A small-molecule ligand and the protein it binds are described below.
Small molecule (SMILES): O=Cc1ccc(O)cc1

Sequence of chain 1.A:
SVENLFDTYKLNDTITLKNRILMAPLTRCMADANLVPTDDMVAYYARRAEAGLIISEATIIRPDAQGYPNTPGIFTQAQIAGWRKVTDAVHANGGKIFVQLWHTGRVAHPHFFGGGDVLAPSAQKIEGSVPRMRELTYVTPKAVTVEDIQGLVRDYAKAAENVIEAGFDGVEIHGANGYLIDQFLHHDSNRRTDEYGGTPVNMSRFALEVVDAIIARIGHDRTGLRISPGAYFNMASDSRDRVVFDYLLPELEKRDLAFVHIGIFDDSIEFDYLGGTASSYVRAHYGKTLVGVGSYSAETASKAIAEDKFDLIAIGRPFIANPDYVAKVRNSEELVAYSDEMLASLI

Binding-site contacts:
Ligand atom O1' contacts residue SER353 of chain 1.A at 2.4 Å (h-bond).
Ligand atom C4 contacts residue GLU349 of chain 1.A at 4.2 Å.
Ligand atom O1' contacts residue GLU349 of chain 1.A at 4.3 Å.
Ligand atom C2 contacts residue GLU349 of chain 1.A at 3.7 Å.
Ligand atom C1 contacts residue GLU349 of chain 1.A at 4.0 Å.
Ligand atom C1' contacts residue MET350 of chain 1.A at 3.8 Å (hydrophobic).
Ligand atom O1' contacts residue MET350 of chain 1.A at 4.0 Å.
Ligand atom C6 contacts residue MET350 of chain 1.A at 3.7 Å (hydrophobic).
Ligand atom O4 contacts residue MET350 of chain 1.A at 4.1 Å.
Ligand atom C4 contacts residue MET350 of chain 1.A at 4.0 Å (hydrophobic).
Ligand atom C1' contacts residue GLU349 of chain 1.A at 3.6 Å.
Ligand atom C3 contacts residue MET350 of chain 1.A at 4.4 Å (hydrophobic).
Ligand atom C2 contacts residue MET350 of chain 1.A at 4.0 Å (hydrophobic).
Ligand atom C1' contacts residue SER353 of chain 1.A at 3.2 Å.
Ligand atom O4 contacts residue GLU349 of chain 1.A at 4.1 Å.
Ligand atom C3 contacts residue GLU349 of chain 1.A at 3.4 Å.
Ligand atom C1 contacts residue MET350 of chain 1.A at 3.8 Å (hydrophobic).
Ligand atom C5 contacts residue MET350 of chain 1.A at 3.7 Å (hydrophobic).